This protein binds this small molecule.
Small molecule (SMILES): CC(=O)N[C@H]1[C@H](O[C@H]2[C@H](O)[C@@H](NC(C)=O)CO[C@@H]2CO)O[C@H](CO)[C@@H](O[C@@H]2O[C@H](CO)[C@@H](O)[C@H](O[C@H]3O[C@H](CO)[C@@H](O)[C@H](O)[C@@H]3O[C@H]3O[C@H](CO)[C@@H](O)[C@H](O)[C@@H]3O[C@H]3O[C@H](CO)[C@@H](O)[C@H](O)[C@@H]3O)[C@@H]2O)[C@@H]1O

Sequence of chain 1.C:
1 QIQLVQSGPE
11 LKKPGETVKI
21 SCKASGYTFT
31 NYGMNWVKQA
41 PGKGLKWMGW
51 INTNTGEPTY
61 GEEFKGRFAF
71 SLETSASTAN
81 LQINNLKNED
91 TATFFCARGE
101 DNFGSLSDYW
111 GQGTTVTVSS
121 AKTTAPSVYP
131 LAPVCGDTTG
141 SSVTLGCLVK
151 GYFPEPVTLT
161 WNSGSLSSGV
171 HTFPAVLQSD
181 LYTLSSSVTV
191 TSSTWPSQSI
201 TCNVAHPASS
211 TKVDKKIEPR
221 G

Sequence of chain 2.A:
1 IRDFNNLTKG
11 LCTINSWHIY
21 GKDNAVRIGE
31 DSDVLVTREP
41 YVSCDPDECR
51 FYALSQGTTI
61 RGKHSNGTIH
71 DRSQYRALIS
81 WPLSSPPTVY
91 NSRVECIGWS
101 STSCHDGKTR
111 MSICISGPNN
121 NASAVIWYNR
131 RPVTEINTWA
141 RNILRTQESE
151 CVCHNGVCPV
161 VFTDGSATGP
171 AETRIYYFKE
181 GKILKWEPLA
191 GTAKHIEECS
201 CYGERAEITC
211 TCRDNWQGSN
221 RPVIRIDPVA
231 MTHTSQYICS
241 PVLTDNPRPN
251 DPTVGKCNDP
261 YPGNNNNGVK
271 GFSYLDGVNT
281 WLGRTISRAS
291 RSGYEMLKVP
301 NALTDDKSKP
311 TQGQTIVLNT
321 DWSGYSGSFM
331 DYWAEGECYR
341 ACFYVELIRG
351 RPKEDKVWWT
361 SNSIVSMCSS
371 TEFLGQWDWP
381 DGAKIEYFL

Sequence of chain 1.A:
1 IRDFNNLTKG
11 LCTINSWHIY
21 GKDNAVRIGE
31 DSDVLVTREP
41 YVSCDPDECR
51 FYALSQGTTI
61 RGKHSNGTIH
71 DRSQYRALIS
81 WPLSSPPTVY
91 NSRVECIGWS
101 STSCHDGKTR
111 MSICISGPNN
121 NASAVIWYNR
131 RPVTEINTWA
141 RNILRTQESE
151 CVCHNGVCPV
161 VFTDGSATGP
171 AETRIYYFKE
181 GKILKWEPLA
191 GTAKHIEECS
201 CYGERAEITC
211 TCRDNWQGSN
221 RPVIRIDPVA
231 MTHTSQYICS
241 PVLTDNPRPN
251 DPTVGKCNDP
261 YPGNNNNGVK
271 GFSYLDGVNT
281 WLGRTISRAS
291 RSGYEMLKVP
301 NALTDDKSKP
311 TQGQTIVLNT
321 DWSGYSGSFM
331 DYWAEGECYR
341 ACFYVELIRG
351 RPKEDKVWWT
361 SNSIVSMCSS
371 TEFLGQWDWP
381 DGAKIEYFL

Binding-site contacts:
Ligand atom O4 contacts residue GLY313 of chain 1.A at 3.4 Å (h-bond).
Ligand atom O5 contacts residue GLY375 of chain 1.A at 3.5 Å.
Ligand atom C2 contacts residue ASN121 of chain 2.A at 2.5 Å.
Ligand atom O4 contacts residue ASP251 of chain 1.A at 2.9 Å (salt-bridge).
Ligand atom O6 contacts residue LEU374 of chain 1.A at 3.6 Å (h-bond).
Ligand atom O3 contacts residue ASP251 of chain 1.A at 3.2 Å (salt-bridge).
Ligand atom O4 contacts residue GLU295 of chain 1.A at 2.8 Å (salt-bridge).
Ligand atom N2 contacts residue ASN121 of chain 2.A at 2.8 Å (h-bond).
Ligand atom O3 contacts residue GLN312 of chain 1.A at 3.4 Å.
Ligand atom O6 contacts residue ASP251 of chain 1.A at 2.5 Å (salt-bridge).
Ligand atom O2 contacts residue GLN312 of chain 1.A at 3.6 Å.
Ligand atom C5 contacts residue ASN121 of chain 2.A at 3.6 Å.
Ligand atom O6 contacts residue ARG284 of chain 1.A at 3.4 Å (salt-bridge).
Ligand atom O5 contacts residue GLN376 of chain 1.A at 3.5 Å (h-bond).
Ligand atom C7 contacts residue ASN121 of chain 2.A at 2.9 Å.
Ligand atom C5 contacts residue GLU295 of chain 1.A at 3.3 Å.
Ligand atom C6 contacts residue ASP251 of chain 1.A at 3.2 Å.
Ligand atom O3 contacts residue GLU295 of chain 1.A at 3.3 Å (salt-bridge).
Ligand atom N2 contacts residue GLY313 of chain 1.A at 3.6 Å.
Ligand atom O5 contacts residue GLY313 of chain 1.A at 3.5 Å (h-bond).
Ligand atom O6 contacts residue ILE286 of chain 1.A at 3.5 Å (h-bond).
Ligand atom O5 contacts residue ASN121 of chain 2.A at 2.4 Å (h-bond).
Ligand atom O2 contacts residue ARG288 of chain 1.A at 3.6 Å (salt-bridge).
Ligand atom C5 contacts residue ARG284 of chain 1.A at 3.6 Å.
Ligand atom O3 contacts residue GLY313 of chain 1.A at 2.8 Å (h-bond).
Ligand atom O6 contacts residue GLY375 of chain 1.A at 3.6 Å.
Ligand atom O2 contacts residue GLY313 of chain 1.A at 2.9 Å.
Ligand atom C6 contacts residue LEU374 of chain 1.A at 3.3 Å (hydrophobic).
Ligand atom O3 contacts residue ASN250 of chain 1.A at 3.1 Å.
Ligand atom C8 contacts residue GLN312 of chain 1.A at 3.2 Å.
Ligand atom C6 contacts residue LYS309 of chain 1.A at 3.4 Å.
Ligand atom C8 contacts residue PHE373 of chain 1.A at 3.5 Å (hydrophobic).
Ligand atom O6 contacts residue GLN376 of chain 1.A at 3.0 Å.
Ligand atom O7 contacts residue ASN121 of chain 2.A at 2.7 Å (h-bond).
Ligand atom C3 contacts residue GLU295 of chain 1.A at 3.1 Å.
Ligand atom O3 contacts residue ARG284 of chain 1.A at 3.0 Å (salt-bridge).
Ligand atom C4 contacts residue GLU295 of chain 1.A at 3.1 Å.
Ligand atom O4 contacts residue ARG284 of chain 1.A at 3.4 Å (salt-bridge).
Ligand atom C3 contacts residue GLY313 of chain 1.A at 3.2 Å.
Ligand atom C1 contacts residue ASN121 of chain 2.A at 1.5 Å.